A small-molecule ligand and the protein it binds are described below.
Small molecule (SMILES): CC(=O)N[C@H]1[C@@H]2OC[C@@H](O2)[C@@H](O)[C@@H]1O[C@H](C)C(=O)N[C@@H](C)C(=O)N[C@H](CCC(=O)N[C@@H](CCCCN)C(=O)O)C(=O)O

Sequence of chain 1.A:
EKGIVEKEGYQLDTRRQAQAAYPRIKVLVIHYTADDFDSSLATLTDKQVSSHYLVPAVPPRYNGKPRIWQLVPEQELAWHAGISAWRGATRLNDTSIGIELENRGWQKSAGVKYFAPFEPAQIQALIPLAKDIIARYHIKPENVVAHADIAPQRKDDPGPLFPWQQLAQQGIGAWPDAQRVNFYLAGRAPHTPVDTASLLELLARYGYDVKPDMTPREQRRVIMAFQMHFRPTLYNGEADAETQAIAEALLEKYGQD

Binding-site contacts:
Ligand atom C3 contacts residue THR37 of chain 1.A at 3.4 Å.
Ligand atom C8 contacts residue THR37 of chain 1.A at 3.6 Å.
Ligand atom N contacts residue GLU104 of chain 1.A at 3.2 Å (salt-bridge).
Ligand atom CB contacts residue TRP83 of chain 1.A at 3.4 Å (hydrophobic).
Ligand atom O7 contacts residue GLU104 of chain 1.A at 3.0 Å (salt-bridge).
Ligand atom C contacts residue ARG158 of chain 1.A at 3.6 Å.
Ligand atom OE1 contacts residue GLY86 of chain 1.A at 3.0 Å (h-bond).
Ligand atom CB contacts residue TYR36 of chain 1.A at 3.3 Å (hydrophobic).
Ligand atom CD contacts residue GLY86 of chain 1.A at 3.5 Å.
Ligand atom O contacts residue ASN97 of chain 1.A at 3.3 Å (h-bond).
Ligand atom OE1 contacts residue TRP83 of chain 1.A at 3.3 Å.
Ligand atom C4 contacts residue THR37 of chain 1.A at 3.5 Å.
Ligand atom O4 contacts residue ALA38 of chain 1.A at 3.6 Å.
Ligand atom CB contacts residue VAL53 of chain 1.A at 2.9 Å (hydrophobic).
Ligand atom CB contacts residue ASP161 of chain 1.A at 3.5 Å.
Ligand atom CG contacts residue GLY86 of chain 1.A at 3.7 Å.
Ligand atom C contacts residue HIS84 of chain 1.A at 3.7 Å.
Ligand atom CA contacts residue GLU104 of chain 1.A at 3.4 Å.
Ligand atom CB contacts residue GLY86 of chain 1.A at 3.7 Å.
Ligand atom OE1 contacts residue ASN97 of chain 1.A at 2.9 Å (h-bond).
Ligand atom O contacts residue HIS151 of chain 1.A at 3.4 Å.
Ligand atom CA contacts residue HIS84 of chain 1.A at 3.7 Å.
Ligand atom OXT contacts residue ALA85 of chain 1.A at 3.2 Å (h-bond).
Ligand atom N contacts residue HIS151 of chain 1.A at 3.7 Å.
Ligand atom O contacts residue ARG158 of chain 1.A at 3.0 Å (salt-bridge).
Ligand atom OE1 contacts residue HIS84 of chain 1.A at 3.6 Å (h-bond).
Ligand atom O contacts residue LYS159 of chain 1.A at 2.8 Å (salt-bridge).
Ligand atom C7 contacts residue THR37 of chain 1.A at 3.6 Å.
Ligand atom C contacts residue ASN97 of chain 1.A at 3.5 Å.
Ligand atom OXT contacts residue LYS159 of chain 1.A at 3.7 Å.
Ligand atom OXT contacts residue GLY86 of chain 1.A at 3.4 Å.
Ligand atom OXT contacts residue ARG158 of chain 1.A at 3.1 Å (salt-bridge).
Ligand atom CA contacts residue TYR36 of chain 1.A at 3.4 Å (hydrophobic).
Ligand atom CB contacts residue TRP83 of chain 1.A at 3.3 Å (hydrophobic).
Ligand atom OXT contacts residue HIS151 of chain 1.A at 3.2 Å (h-bond).
Ligand atom O4 contacts residue THR37 of chain 1.A at 2.7 Å (h-bond).
Ligand atom CA contacts residue TRP83 of chain 1.A at 3.5 Å (hydrophobic).
Ligand atom CB contacts residue GLU104 of chain 1.A at 3.1 Å.
Ligand atom N contacts residue HIS84 of chain 1.A at 2.9 Å (h-bond).
Ligand atom CB contacts residue HIS84 of chain 1.A at 3.7 Å.